A small-molecule ligand and the protein it binds are described below.
Small molecule (SMILES): C[N+](C)(CCCS(=O)(=O)[O-])Cc1ccccc1

Binding-site contacts:
Ligand atom C2 contacts residue TRP67 of chain 1.A at 3.6 Å (hydrophobic).
Ligand atom O14 contacts residue PRO244 of chain 1.A at 4.3 Å.
Ligand atom O15 contacts residue PRO244 of chain 1.A at 3.5 Å.
Ligand atom O15 contacts residue HIS243 of chain 1.A at 4.0 Å.
Ligand atom O14 contacts residue LEU242 of chain 1.A at 3.8 Å.
Ligand atom C4 contacts residue TRP67 of chain 1.A at 4.2 Å (hydrophobic).
Ligand atom O16 contacts residue HIS243 of chain 1.A at 3.1 Å.
Ligand atom S11 contacts residue HIS243 of chain 1.A at 3.8 Å.
Ligand atom S11 contacts residue PRO244 of chain 1.A at 4.2 Å.
Ligand atom O16 contacts residue PRO244 of chain 1.A at 3.7 Å.
Ligand atom C12 contacts residue VAL246 of chain 1.A at 3.5 Å (hydrophobic).
Ligand atom S11 contacts residue VAL246 of chain 1.A at 4.1 Å.
Ligand atom N8 contacts residue TRP67 of chain 1.A at 4.0 Å.
Ligand atom O16 contacts residue VAL246 of chain 1.A at 3.1 Å (h-bond).
Ligand atom C5 contacts residue TRP67 of chain 1.A at 4.3 Å (hydrophobic).
Ligand atom C10 contacts residue ILE245 of chain 1.A at 3.8 Å (hydrophobic).
Ligand atom C12 contacts residue TRP67 of chain 1.A at 4.0 Å (hydrophobic).
Ligand atom C10 contacts residue VAL246 of chain 1.A at 4.2 Å (hydrophobic).
Ligand atom O16 contacts residue ILE245 of chain 1.A at 3.4 Å (h-bond).
Ligand atom S11 contacts residue ILE245 of chain 1.A at 3.8 Å.
Ligand atom O14 contacts residue HIS243 of chain 1.A at 3.4 Å (h-bond).
Ligand atom C3 contacts residue TRP67 of chain 1.A at 3.8 Å (hydrophobic).
Ligand atom C1 contacts residue TRP67 of chain 1.A at 4.0 Å (hydrophobic).
Ligand atom O15 contacts residue VAL246 of chain 1.A at 4.4 Å.
Ligand atom O15 contacts residue ILE245 of chain 1.A at 3.0 Å.

Sequence of chain 1.A:
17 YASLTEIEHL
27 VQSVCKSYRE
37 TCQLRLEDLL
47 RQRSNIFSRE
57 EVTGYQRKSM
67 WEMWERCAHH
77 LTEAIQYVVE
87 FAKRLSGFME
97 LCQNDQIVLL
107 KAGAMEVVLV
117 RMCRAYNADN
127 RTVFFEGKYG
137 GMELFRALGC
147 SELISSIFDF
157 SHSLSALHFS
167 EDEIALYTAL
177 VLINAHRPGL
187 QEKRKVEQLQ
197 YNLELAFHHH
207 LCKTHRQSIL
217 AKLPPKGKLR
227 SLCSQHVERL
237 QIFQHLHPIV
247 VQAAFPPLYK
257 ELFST